Binding-site contacts:
Ligand atom C contacts residue PHE216 of chain 1.B at 4.2 Å (hydrophobic).
Ligand atom OXT contacts residue GLY368 of chain 1.B at 3.6 Å.
Ligand atom O contacts residue ARG221 of chain 1.B at 2.7 Å (salt-bridge).
Ligand atom O contacts residue HEM1 of chain 1.H at 3.7 Å.
Ligand atom CB contacts residue THR369 of chain 1.B at 3.1 Å.
Ligand atom CA contacts residue C821 of chain 1.F at 3.4 Å.
Ligand atom CB contacts residue C821 of chain 1.F at 3.3 Å.
Ligand atom N contacts residue GLY252 of chain 1.B at 4.3 Å.
Ligand atom OXT contacts residue THR369 of chain 1.B at 2.9 Å (h-bond).
Ligand atom O contacts residue ILE344 of chain 1.B at 3.4 Å.
Ligand atom N contacts residue C821 of chain 1.F at 2.9 Å (h-bond).
Ligand atom CA contacts residue PHE216 of chain 1.B at 4.4 Å (hydrophobic).
Ligand atom C contacts residue ARG221 of chain 1.B at 3.4 Å.
Ligand atom CA contacts residue THR369 of chain 1.B at 3.4 Å.
Ligand atom CA contacts residue PHE153 of chain 1.B at 4.4 Å (hydrophobic).
Ligand atom CB contacts residue PHE216 of chain 1.B at 4.1 Å (hydrophobic).
Ligand atom OXT contacts residue ILE344 of chain 1.B at 4.1 Å.
Ligand atom CB contacts residue LEU224 of chain 1.B at 4.0 Å (hydrophobic).
Ligand atom N contacts residue SER253 of chain 1.B at 3.9 Å.
Ligand atom OXT contacts residue ARG221 of chain 1.B at 2.9 Å (salt-bridge).
Ligand atom C contacts residue HEM1 of chain 1.H at 3.6 Å.
Ligand atom O contacts residue THR369 of chain 1.B at 4.2 Å.
Ligand atom O contacts residue PHE216 of chain 1.B at 3.1 Å.
Ligand atom OXT contacts residue HEM1 of chain 1.H at 3.3 Å.
Ligand atom N contacts residue THR369 of chain 1.B at 3.0 Å (h-bond).
Ligand atom N contacts residue HEM1 of chain 1.H at 3.0 Å (h-bond).
Ligand atom CA contacts residue HEM1 of chain 1.H at 3.3 Å.
Ligand atom CB contacts residue PHE153 of chain 1.B at 3.5 Å (hydrophobic).
Ligand atom C contacts residue THR369 of chain 1.B at 3.6 Å.
Ligand atom C contacts residue ILE344 of chain 1.B at 4.0 Å (hydrophobic).

Sequence of chain 1.B:
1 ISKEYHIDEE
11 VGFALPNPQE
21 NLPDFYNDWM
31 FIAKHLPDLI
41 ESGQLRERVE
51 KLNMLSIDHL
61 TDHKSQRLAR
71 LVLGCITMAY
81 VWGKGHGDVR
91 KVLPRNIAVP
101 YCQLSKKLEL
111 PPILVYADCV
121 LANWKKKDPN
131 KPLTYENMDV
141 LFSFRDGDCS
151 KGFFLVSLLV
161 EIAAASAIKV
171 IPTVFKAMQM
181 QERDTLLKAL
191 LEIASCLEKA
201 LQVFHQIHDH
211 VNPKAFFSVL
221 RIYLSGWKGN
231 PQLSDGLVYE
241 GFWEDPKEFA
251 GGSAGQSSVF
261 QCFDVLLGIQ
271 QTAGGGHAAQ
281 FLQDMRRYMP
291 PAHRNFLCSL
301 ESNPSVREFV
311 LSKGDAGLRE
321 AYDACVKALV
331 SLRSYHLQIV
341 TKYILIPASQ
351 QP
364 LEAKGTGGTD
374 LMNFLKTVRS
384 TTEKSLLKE

This small molecule binds to this protein.
Small molecule (SMILES): C[C@H](N)C(=O)O